A small-molecule ligand and the protein it binds are described below.
Small molecule (SMILES): CC(=O)N[C@@H]1[C@@H](O)[C@H](O)[C@@H](CO)O[C@H]1O

Sequence of chain 1.B:
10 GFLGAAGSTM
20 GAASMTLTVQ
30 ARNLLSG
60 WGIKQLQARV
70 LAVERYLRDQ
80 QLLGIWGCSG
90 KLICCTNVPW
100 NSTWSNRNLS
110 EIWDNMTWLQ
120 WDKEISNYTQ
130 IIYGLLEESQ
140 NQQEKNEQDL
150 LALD

Binding-site contacts:
Ligand atom O5 contacts residue ASN126 of chain 1.B at 2.5 Å (h-bond).
Ligand atom C2 contacts residue ASN126 of chain 1.B at 2.5 Å.
Ligand atom C1 contacts residue ASN126 of chain 1.B at 1.5 Å.
Ligand atom C8 contacts residue ASN126 of chain 1.B at 3.7 Å.
Ligand atom O7 contacts residue ASN126 of chain 1.B at 3.6 Å.
Ligand atom C7 contacts residue ASN126 of chain 1.B at 3.3 Å.
Ligand atom C8 contacts residue SER125 of chain 1.B at 3.7 Å.
Ligand atom C8 contacts residue ILE124 of chain 1.B at 4.2 Å (hydrophobic).
Ligand atom N2 contacts residue ASN126 of chain 1.B at 2.9 Å (h-bond).
Ligand atom C4 contacts residue ASN126 of chain 1.B at 4.4 Å.
Ligand atom C8 contacts residue GLU123 of chain 1.B at 3.0 Å.
Ligand atom C7 contacts residue GLU123 of chain 1.B at 4.3 Å.
Ligand atom C5 contacts residue ASN126 of chain 1.B at 3.9 Å.
Ligand atom C8 contacts residue LYS122 of chain 1.B at 3.3 Å.
Ligand atom C3 contacts residue ASN126 of chain 1.B at 3.9 Å.